This small molecule binds to this protein.
Small molecule (SMILES): OC[C@H]1O[C@@H](O)[C@@H](O)[C@@H](O)[C@@H]1O

Binding-site contacts:
Ligand atom O2 contacts residue HIS2 of chain 15.F at 3.4 Å (h-bond).
Ligand atom O3 contacts residue BMA1 of chain 15.BA at 1.1 Å.
Ligand atom C2 contacts residue NAG1 of chain 15.Z at 2.9 Å.
Ligand atom O2 contacts residue BMA1 of chain 15.BA at 3.0 Å (h-bond).
Ligand atom O2 contacts residue NAG1 of chain 15.Z at 3.4 Å (h-bond).
Ligand atom C1 contacts residue NAG1 of chain 15.Z at 1.7 Å.
Ligand atom O5 contacts residue NAG1 of chain 15.Z at 2.5 Å (h-bond).
Ligand atom O6 contacts residue NAG1 of chain 15.Z at 4.5 Å.
Ligand atom C5 contacts residue NAG1 of chain 15.Z at 3.8 Å.
Ligand atom C3 contacts residue NAG1 of chain 15.Z at 4.1 Å.
Ligand atom C4 contacts residue BMA1 of chain 15.BA at 3.6 Å.
Ligand atom C3 contacts residue BMA1 of chain 15.BA at 2.5 Å.
Ligand atom C2 contacts residue BMA1 of chain 15.BA at 3.2 Å.
Ligand atom O4 contacts residue BMA1 of chain 15.BA at 4.0 Å.
Ligand atom C2 contacts residue HIS2 of chain 15.F at 4.5 Å.

Sequence of chain 15.F:
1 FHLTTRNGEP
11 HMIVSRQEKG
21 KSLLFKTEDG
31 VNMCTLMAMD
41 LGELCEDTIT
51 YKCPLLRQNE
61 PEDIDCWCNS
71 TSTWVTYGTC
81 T